This protein binds this small molecule.
Small molecule (SMILES): OC[C@H]1O[C@@H](n2cnc3c(NCCCc4ccccc4)ncnc32)[C@H](O)[C@@H]1O

Sequence of chain 1.C:
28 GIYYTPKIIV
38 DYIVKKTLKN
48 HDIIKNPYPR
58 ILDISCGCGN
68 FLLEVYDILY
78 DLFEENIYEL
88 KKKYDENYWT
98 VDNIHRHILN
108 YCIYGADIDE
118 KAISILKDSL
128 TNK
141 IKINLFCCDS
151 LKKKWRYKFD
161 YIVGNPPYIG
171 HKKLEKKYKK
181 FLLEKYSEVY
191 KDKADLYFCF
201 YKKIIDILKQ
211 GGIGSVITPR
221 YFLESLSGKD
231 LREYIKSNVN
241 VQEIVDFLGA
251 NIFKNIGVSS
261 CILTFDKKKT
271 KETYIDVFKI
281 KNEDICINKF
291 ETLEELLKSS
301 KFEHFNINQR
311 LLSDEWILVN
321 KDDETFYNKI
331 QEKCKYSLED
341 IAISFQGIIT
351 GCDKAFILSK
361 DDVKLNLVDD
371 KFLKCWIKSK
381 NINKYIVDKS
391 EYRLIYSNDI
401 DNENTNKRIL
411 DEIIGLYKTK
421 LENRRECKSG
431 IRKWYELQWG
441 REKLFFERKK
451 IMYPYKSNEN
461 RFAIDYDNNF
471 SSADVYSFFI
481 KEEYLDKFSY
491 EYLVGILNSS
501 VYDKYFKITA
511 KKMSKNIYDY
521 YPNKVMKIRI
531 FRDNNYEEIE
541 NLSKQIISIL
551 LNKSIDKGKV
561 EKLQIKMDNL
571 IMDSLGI

Binding-site contacts:
Ligand atom C6 contacts residue PHE200 of chain 1.C at 3.9 Å (hydrophobic).
Ligand atom N3 contacts residue PHE200 of chain 1.C at 3.9 Å.
Ligand atom N4 contacts residue PHE200 of chain 1.C at 3.8 Å.
Ligand atom C9 contacts residue PHE200 of chain 1.C at 3.6 Å (hydrophobic).
Ligand atom O2 contacts residue TYR30 of chain 1.C at 3.7 Å.
Ligand atom O contacts residue ASP114 of chain 1.C at 2.5 Å (salt-bridge).
Ligand atom C6 contacts residue ILE115 of chain 1.C at 3.7 Å (hydrophobic).
Ligand atom O2 contacts residue GLY28 of chain 1.C at 3.4 Å.
Ligand atom N2 contacts residue ILE115 of chain 1.C at 3.5 Å (h-bond).
Ligand atom C4 contacts residue ASP114 of chain 1.C at 3.2 Å.
Ligand atom N4 contacts residue ASP149 of chain 1.C at 2.8 Å (salt-bridge).
Ligand atom O1 contacts residue ASP114 of chain 1.C at 2.6 Å (salt-bridge).
Ligand atom C8 contacts residue SER150 of chain 1.C at 3.2 Å.
Ligand atom C12 contacts residue TYR178 of chain 1.C at 3.6 Å (hydrophobic).
Ligand atom O3 contacts residue PRO167 of chain 1.C at 3.8 Å.
Ligand atom N3 contacts residue ILE115 of chain 1.C at 3.6 Å.
Ligand atom C8 contacts residue ILE115 of chain 1.C at 3.7 Å (hydrophobic).
Ligand atom C7 contacts residue ILE115 of chain 1.C at 3.4 Å (hydrophobic).
Ligand atom C9 contacts residue ILE115 of chain 1.C at 3.8 Å (hydrophobic).
Ligand atom N contacts residue ILE115 of chain 1.C at 3.5 Å.
Ligand atom N1 contacts residue PRO167 of chain 1.C at 3.5 Å.
Ligand atom C1 contacts residue ASP114 of chain 1.C at 3.5 Å.
Ligand atom C3 contacts residue PRO167 of chain 1.C at 3.7 Å (hydrophobic).
Ligand atom O1 contacts residue ILE115 of chain 1.C at 3.3 Å.
Ligand atom O3 contacts residue SER62 of chain 1.C at 3.5 Å.
Ligand atom C10 contacts residue ASP149 of chain 1.C at 3.7 Å.
Ligand atom O contacts residue GLY64 of chain 1.C at 3.6 Å.
Ligand atom C2 contacts residue ASP114 of chain 1.C at 3.8 Å.
Ligand atom C5 contacts residue PRO167 of chain 1.C at 3.4 Å (hydrophobic).
Ligand atom N3 contacts residue SER150 of chain 1.C at 3.0 Å (h-bond).
Ligand atom C10 contacts residue TYR178 of chain 1.C at 3.5 Å (hydrophobic).
Ligand atom C11 contacts residue TYR178 of chain 1.C at 3.8 Å (hydrophobic).
Ligand atom O3 contacts residue ASP114 of chain 1.C at 3.7 Å.
Ligand atom C contacts residue ASP114 of chain 1.C at 3.4 Å.
Ligand atom C9 contacts residue ASP149 of chain 1.C at 3.6 Å.
Ligand atom C5 contacts residue ILE115 of chain 1.C at 3.8 Å (hydrophobic).
Ligand atom C8 contacts residue CYS148 of chain 1.C at 3.7 Å (hydrophobic).
Ligand atom C14 contacts residue TYR178 of chain 1.C at 3.6 Å (hydrophobic).
Ligand atom N2 contacts residue ASP114 of chain 1.C at 3.6 Å.
Ligand atom N3 contacts residue ASP149 of chain 1.C at 3.6 Å (salt-bridge).